Sequence of chain 1.A:
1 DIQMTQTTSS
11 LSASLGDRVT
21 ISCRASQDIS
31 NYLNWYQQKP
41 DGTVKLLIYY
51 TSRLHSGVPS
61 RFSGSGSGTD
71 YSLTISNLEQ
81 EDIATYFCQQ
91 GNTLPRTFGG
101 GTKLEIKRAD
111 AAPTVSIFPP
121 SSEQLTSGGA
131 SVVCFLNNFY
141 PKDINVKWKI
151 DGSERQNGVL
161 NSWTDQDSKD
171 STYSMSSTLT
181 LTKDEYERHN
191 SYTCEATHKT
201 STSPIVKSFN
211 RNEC

Sequence of chain 1.B:
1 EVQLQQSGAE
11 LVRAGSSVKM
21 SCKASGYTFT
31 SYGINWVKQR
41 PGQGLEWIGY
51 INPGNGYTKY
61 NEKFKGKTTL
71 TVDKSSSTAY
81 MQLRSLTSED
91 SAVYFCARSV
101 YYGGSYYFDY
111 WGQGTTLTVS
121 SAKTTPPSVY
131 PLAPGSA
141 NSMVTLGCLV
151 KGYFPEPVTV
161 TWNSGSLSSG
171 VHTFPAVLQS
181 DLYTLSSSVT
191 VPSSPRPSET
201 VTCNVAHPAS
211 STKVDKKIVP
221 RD

The protein below binds the small molecule below.
Small molecule (SMILES): CC[C@H](C)[C@H](NC(=O)[C@@H](N)CO)C(=O)N1CCC[C@H]1C(=O)N[C@H](C(=O)N[C@@H](CC1=NC=NC1)C(=O)N[C@H](C(=O)N[C@@H](CO)C(=O)N1CCC[C@H]1C(=O)N[C@@H](CC(C)C)C(=O)O)[C@@H](C)O)[C@@H](C)O

Binding-site contacts:
Ligand atom CA contacts residue SER99 of chain 1.B at 2.7 Å.
Ligand atom O contacts residue TYR32 of chain 1.B at 2.2 Å.
Ligand atom OXT contacts residue SER99 of chain 1.B at 2.9 Å (h-bond).
Ligand atom CB contacts residue TYR101 of chain 1.B at 2.4 Å (hydrophobic).
Ligand atom CD2 contacts residue ASN35 of chain 1.B at 3.0 Å.
Ligand atom N contacts residue TYR101 of chain 1.B at 2.3 Å (h-bond).
Ligand atom CD1 contacts residue GLY103 of chain 1.B at 3.1 Å.
Ligand atom CG contacts residue TYR32 of chain 1.B at 3.1 Å (hydrophobic).
Ligand atom NE2 contacts residue TYR49 of chain 1.A at 2.9 Å (h-bond).
Ligand atom N contacts residue TYR106 of chain 1.B at 3.3 Å.
Ligand atom ND1 contacts residue TYR107 of chain 1.B at 3.1 Å (h-bond).
Ligand atom CA contacts residue TYR101 of chain 1.B at 2.4 Å (hydrophobic).
Ligand atom C contacts residue TYR50 of chain 1.B at 2.6 Å (hydrophobic).
Ligand atom C contacts residue TYR106 of chain 1.B at 2.8 Å (hydrophobic).
Ligand atom OG contacts residue TYR106 of chain 1.B at 3.0 Å.
Ligand atom O contacts residue GLY33 of chain 1.B at 2.0 Å.
Ligand atom OXT contacts residue ASN35 of chain 1.B at 3.0 Å (h-bond).
Ligand atom C contacts residue TYR101 of chain 1.B at 3.3 Å (hydrophobic).
Ligand atom CE1 contacts residue TYR107 of chain 1.B at 2.3 Å (hydrophobic).
Ligand atom CE1 contacts residue TYR49 of chain 1.A at 3.3 Å (hydrophobic).
Ligand atom CB contacts residue TYR102 of chain 1.B at 3.3 Å (hydrophobic).
Ligand atom O contacts residue TYR50 of chain 1.B at 2.8 Å.
Ligand atom OG contacts residue TYR101 of chain 1.B at 2.5 Å.
Ligand atom CD2 contacts residue TYR102 of chain 1.B at 2.5 Å (hydrophobic).
Ligand atom O contacts residue SER99 of chain 1.B at 3.1 Å (h-bond).
Ligand atom CD1 contacts residue TYR106 of chain 1.B at 3.1 Å (hydrophobic).
Ligand atom C contacts residue GLY33 of chain 1.B at 2.9 Å.
Ligand atom CG2 contacts residue GLY103 of chain 1.B at 3.3 Å.
Ligand atom O contacts residue TYR106 of chain 1.B at 2.5 Å.
Ligand atom CB contacts residue TYR32 of chain 1.B at 2.7 Å (hydrophobic).
Ligand atom N contacts residue SER99 of chain 1.B at 2.9 Å.
Ligand atom NE2 contacts residue TYR102 of chain 1.B at 2.7 Å.
Ligand atom CB contacts residue SER99 of chain 1.B at 3.0 Å.
Ligand atom OXT contacts residue TYR50 of chain 1.B at 2.5 Å.
Ligand atom CB contacts residue SER99 of chain 1.B at 3.0 Å.
Ligand atom CA contacts residue GLY103 of chain 1.B at 3.1 Å.
Ligand atom CG contacts residue TYR101 of chain 1.B at 2.2 Å (hydrophobic).
Ligand atom CG contacts residue SER31 of chain 1.B at 2.8 Å.
Ligand atom CB contacts residue TYR101 of chain 1.B at 3.3 Å (hydrophobic).
Ligand atom CB contacts residue GLY33 of chain 1.B at 2.8 Å.